Sequence of chain 1.A:
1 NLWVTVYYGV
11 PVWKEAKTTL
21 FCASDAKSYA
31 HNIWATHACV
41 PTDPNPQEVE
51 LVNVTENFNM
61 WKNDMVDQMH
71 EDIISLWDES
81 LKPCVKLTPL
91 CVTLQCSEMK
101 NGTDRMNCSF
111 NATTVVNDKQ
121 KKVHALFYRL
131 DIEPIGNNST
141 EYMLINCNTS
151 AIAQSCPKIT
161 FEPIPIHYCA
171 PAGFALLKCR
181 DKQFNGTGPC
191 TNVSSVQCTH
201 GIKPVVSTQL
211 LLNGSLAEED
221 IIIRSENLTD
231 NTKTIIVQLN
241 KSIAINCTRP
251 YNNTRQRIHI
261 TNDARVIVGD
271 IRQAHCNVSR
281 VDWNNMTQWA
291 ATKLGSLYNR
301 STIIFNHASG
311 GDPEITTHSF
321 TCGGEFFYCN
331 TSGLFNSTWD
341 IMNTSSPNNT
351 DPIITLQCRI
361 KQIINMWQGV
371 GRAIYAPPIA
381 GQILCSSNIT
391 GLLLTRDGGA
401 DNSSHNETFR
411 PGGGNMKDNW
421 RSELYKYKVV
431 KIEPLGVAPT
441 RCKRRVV

The small molecule below binds the protein below.
Small molecule (SMILES): CC(=O)N[C@H]1[C@H](O[C@H]2[C@H](O)[C@@H](NC(C)=O)CO[C@@H]2CO)O[C@H](CO)[C@@H](O)[C@@H]1O

Binding-site contacts:
Ligand atom C3 contacts residue ASN285 of chain 1.A at 3.9 Å.
Ligand atom C4 contacts residue ASN285 of chain 1.A at 4.3 Å.
Ligand atom C1 contacts residue VAL281 of chain 1.A at 4.2 Å (hydrophobic).
Ligand atom C8 contacts residue SER346 of chain 1.A at 4.3 Å.
Ligand atom O7 contacts residue ASN285 of chain 1.A at 4.1 Å.
Ligand atom O5 contacts residue ASN285 of chain 1.A at 2.4 Å (h-bond).
Ligand atom C7 contacts residue ASN285 of chain 1.A at 3.7 Å.
Ligand atom C8 contacts residue ASP282 of chain 1.A at 3.7 Å.
Ligand atom N2 contacts residue VAL281 of chain 1.A at 4.4 Å.
Ligand atom C1 contacts residue ASN285 of chain 1.A at 1.4 Å.
Ligand atom O7 contacts residue SER346 of chain 1.A at 4.0 Å.
Ligand atom C8 contacts residue ASN348 of chain 1.A at 3.9 Å.
Ligand atom C5 contacts residue ASN285 of chain 1.A at 3.7 Å.
Ligand atom N2 contacts residue ASN285 of chain 1.A at 3.0 Å (h-bond).
Ligand atom C2 contacts residue ASN285 of chain 1.A at 2.6 Å.